Sequence of chain 1.B:
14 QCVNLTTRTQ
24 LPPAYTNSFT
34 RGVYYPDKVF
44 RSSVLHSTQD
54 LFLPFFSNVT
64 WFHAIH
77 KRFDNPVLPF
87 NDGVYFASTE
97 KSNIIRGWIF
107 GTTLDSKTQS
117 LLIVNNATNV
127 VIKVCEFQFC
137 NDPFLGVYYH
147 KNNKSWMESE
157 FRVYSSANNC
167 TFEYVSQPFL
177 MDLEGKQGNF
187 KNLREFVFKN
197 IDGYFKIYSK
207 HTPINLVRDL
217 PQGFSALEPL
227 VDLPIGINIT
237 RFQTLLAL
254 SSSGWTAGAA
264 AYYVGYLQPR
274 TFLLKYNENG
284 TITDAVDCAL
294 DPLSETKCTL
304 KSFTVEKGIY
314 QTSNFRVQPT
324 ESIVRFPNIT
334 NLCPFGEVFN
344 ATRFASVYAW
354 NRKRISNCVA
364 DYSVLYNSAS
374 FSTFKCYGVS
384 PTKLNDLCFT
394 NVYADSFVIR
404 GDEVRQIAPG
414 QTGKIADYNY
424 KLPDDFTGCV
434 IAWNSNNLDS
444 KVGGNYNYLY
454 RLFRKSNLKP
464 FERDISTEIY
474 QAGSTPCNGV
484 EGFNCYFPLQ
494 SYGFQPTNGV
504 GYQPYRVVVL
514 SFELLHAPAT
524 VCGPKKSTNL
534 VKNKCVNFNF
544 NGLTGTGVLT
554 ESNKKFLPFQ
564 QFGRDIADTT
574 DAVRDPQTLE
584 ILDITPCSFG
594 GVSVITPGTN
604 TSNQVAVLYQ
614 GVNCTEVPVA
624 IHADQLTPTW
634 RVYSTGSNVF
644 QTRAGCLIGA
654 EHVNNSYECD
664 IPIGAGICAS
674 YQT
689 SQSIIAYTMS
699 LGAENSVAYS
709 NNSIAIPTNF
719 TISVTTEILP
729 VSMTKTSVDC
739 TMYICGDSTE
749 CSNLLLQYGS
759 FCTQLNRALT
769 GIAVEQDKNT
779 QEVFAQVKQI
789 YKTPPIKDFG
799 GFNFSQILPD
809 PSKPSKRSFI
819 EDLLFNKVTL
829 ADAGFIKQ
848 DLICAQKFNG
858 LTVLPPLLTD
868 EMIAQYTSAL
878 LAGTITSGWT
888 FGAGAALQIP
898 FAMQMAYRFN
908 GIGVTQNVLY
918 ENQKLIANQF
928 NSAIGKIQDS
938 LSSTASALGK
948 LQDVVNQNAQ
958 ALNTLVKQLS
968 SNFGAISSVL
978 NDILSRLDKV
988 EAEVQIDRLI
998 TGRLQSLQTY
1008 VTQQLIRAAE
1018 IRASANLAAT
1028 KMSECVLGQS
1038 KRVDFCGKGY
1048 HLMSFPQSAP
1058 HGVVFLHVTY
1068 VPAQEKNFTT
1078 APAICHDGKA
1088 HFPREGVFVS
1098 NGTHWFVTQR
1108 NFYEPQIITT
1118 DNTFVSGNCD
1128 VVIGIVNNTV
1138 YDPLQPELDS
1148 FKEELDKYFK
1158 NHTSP

Sequence of chain 1.C:
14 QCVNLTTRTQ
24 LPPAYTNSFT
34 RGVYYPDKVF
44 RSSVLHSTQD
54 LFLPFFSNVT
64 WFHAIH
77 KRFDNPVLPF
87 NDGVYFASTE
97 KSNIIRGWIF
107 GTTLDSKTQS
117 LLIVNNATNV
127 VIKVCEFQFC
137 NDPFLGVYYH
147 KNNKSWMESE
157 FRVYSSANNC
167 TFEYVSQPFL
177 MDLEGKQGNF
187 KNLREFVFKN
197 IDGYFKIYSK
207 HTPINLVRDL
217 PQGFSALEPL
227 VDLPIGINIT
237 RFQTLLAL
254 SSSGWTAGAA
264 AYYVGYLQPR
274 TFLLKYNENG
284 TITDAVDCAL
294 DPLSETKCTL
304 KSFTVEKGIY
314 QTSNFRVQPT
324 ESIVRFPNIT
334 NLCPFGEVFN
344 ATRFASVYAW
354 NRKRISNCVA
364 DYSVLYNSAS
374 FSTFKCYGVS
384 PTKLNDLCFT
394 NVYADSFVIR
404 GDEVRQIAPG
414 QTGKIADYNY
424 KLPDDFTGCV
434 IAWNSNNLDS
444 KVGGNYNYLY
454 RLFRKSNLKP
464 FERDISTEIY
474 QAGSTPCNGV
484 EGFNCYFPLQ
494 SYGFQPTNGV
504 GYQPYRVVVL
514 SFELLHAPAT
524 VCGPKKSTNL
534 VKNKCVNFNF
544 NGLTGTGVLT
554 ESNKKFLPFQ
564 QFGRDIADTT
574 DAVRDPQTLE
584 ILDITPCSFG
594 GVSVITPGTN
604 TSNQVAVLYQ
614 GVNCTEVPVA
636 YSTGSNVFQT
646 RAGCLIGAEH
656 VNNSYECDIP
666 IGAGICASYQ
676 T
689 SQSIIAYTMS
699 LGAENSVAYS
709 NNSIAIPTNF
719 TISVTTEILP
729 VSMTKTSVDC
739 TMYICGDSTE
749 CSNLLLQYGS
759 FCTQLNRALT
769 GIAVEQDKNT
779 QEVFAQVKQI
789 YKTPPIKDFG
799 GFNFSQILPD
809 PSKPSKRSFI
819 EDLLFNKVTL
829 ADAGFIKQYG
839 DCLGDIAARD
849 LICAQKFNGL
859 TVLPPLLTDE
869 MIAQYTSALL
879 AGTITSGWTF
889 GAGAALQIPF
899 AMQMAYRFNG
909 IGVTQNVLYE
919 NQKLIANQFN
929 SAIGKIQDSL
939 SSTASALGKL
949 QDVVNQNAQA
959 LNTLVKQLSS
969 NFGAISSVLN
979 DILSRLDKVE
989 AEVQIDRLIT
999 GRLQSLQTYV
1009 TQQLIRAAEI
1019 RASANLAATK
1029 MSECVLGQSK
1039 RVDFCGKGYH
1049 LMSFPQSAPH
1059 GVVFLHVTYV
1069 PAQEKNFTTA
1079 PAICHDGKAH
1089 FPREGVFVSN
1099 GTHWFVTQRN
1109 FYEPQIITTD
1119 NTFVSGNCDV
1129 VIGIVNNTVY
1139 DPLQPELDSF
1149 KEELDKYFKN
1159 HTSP

The protein below binds the small molecule below.
Small molecule (SMILES): CC(=O)N[C@@H]1[C@@H](O)[C@H](O)[C@@H](CO)O[C@H]1O

Binding-site contacts:
Ligand atom O7 contacts residue GLY1131 of chain 1.B at 4.5 Å.
Ligand atom O6 contacts residue ASP796 of chain 1.C at 4.3 Å.
Ligand atom O5 contacts residue ASN709 of chain 1.B at 2.4 Å (h-bond).
Ligand atom C4 contacts residue ASN709 of chain 1.B at 4.2 Å.
Ligand atom C5 contacts residue ASN709 of chain 1.B at 3.6 Å.
Ligand atom C8 contacts residue ASN709 of chain 1.B at 4.3 Å.
Ligand atom N2 contacts residue ASN710 of chain 1.B at 4.2 Å.
Ligand atom O7 contacts residue ASN709 of chain 1.B at 3.1 Å (h-bond).
Ligand atom C2 contacts residue ASN709 of chain 1.B at 2.5 Å.
Ligand atom C1 contacts residue ASN709 of chain 1.B at 1.3 Å.
Ligand atom N2 contacts residue ASN709 of chain 1.B at 2.8 Å (h-bond).
Ligand atom C7 contacts residue ASN710 of chain 1.B at 4.3 Å.
Ligand atom C7 contacts residue ASN709 of chain 1.B at 3.1 Å.
Ligand atom C3 contacts residue ASN709 of chain 1.B at 3.7 Å.
Ligand atom C8 contacts residue ASN710 of chain 1.B at 3.4 Å.